Sequence of chain 1.D:
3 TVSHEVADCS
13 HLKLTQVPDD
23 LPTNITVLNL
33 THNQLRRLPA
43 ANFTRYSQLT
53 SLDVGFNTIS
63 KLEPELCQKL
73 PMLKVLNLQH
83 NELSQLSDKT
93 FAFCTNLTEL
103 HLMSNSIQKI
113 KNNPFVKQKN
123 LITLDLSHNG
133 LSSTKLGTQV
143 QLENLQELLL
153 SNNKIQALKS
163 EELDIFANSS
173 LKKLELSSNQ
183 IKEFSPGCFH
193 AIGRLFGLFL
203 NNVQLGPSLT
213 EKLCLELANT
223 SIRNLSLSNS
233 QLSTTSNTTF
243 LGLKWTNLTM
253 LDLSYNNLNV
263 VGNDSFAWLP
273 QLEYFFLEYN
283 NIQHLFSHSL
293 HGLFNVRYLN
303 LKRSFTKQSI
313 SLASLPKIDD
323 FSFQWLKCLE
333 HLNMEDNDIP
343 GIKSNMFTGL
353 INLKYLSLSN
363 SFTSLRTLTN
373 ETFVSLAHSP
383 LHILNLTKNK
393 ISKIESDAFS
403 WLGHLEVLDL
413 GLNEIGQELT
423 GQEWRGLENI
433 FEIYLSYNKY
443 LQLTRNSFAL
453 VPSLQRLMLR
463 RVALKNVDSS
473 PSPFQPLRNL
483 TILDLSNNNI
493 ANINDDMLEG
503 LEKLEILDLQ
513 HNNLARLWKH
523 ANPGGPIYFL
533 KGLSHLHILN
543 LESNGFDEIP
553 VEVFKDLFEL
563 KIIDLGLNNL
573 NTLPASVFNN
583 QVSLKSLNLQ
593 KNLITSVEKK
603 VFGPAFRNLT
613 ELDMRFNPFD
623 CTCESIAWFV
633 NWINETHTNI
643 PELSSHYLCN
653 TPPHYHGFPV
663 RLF

The protein below binds the small molecule below.
Small molecule (SMILES): CC(=O)N[C@@H]1[C@@H](O)[C@H](O)[C@@H](CO)O[C@H]1O

Binding-site contacts:
Ligand atom C2 contacts residue PHE288 of chain 1.D at 4.5 Å (hydrophobic).
Ligand atom O1 contacts residue PHE288 of chain 1.D at 4.1 Å.
Ligand atom O6 contacts residue ASN265 of chain 1.D at 3.9 Å.
Ligand atom C5 contacts residue ASN265 of chain 1.D at 3.1 Å.
Ligand atom C6 contacts residue ASN265 of chain 1.D at 3.0 Å.
Ligand atom O7 contacts residue NAG1 of chain 1.PA at 3.8 Å.
Ligand atom C7 contacts residue PHE288 of chain 1.D at 4.2 Å (hydrophobic).
Ligand atom C6 contacts residue HIS290 of chain 1.D at 3.2 Å.
Ligand atom C3 contacts residue NAG1 of chain 1.PA at 3.5 Å.
Ligand atom O1 contacts residue ASN265 of chain 1.D at 2.8 Å (h-bond).
Ligand atom O5 contacts residue ASN265 of chain 1.D at 2.7 Å (h-bond).
Ligand atom O4 contacts residue NAG1 of chain 1.PA at 3.3 Å.
Ligand atom C1 contacts residue ASN265 of chain 1.D at 3.1 Å.
Ligand atom N2 contacts residue PHE288 of chain 1.D at 3.7 Å.
Ligand atom C7 contacts residue NAG1 of chain 1.PA at 4.2 Å.
Ligand atom C8 contacts residue PHE288 of chain 1.D at 3.7 Å (hydrophobic).
Ligand atom C1 contacts residue PHE288 of chain 1.D at 4.0 Å (hydrophobic).
Ligand atom O6 contacts residue HIS290 of chain 1.D at 2.5 Å (h-bond).
Ligand atom O3 contacts residue NAG1 of chain 1.PA at 2.5 Å (h-bond).
Ligand atom C4 contacts residue NAG1 of chain 1.PA at 4.2 Å.
Ligand atom C5 contacts residue HIS290 of chain 1.D at 4.5 Å.